This protein binds this small molecule.
Small molecule (SMILES): O=c1[nH]cnc2c1ncn2[C@@H]1O[C@H](COP(=O)(O)O)[C@@H](O)[C@H]1O

Sequence of chain 1.F:
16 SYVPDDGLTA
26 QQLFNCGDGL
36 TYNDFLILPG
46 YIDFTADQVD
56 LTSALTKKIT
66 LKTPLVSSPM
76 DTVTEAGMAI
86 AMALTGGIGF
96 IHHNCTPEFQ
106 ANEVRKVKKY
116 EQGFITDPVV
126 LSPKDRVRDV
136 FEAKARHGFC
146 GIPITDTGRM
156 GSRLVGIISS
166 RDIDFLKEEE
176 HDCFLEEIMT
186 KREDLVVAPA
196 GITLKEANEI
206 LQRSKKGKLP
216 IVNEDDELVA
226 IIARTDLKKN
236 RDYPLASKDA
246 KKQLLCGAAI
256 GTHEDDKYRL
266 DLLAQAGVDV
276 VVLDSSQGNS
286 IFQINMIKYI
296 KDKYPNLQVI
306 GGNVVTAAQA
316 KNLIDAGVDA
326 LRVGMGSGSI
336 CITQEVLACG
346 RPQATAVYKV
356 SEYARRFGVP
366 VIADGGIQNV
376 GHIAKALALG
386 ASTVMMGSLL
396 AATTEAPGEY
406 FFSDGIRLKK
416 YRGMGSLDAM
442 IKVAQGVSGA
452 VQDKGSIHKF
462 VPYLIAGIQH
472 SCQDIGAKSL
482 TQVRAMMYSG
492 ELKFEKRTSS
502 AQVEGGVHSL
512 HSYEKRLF

Binding-site contacts:
Ligand atom O2P contacts residue SER334 of chain 1.F at 2.5 Å (h-bond).
Ligand atom P contacts residue GLY392 of chain 1.F at 3.8 Å.
Ligand atom N7 contacts residue GLY418 of chain 1.F at 3.5 Å.
Ligand atom O2' contacts residue ARG327 of chain 1.F at 3.1 Å (salt-bridge).
Ligand atom O6 contacts residue GLY447 of chain 1.F at 3.5 Å.
Ligand atom O1P contacts residue GLY392 of chain 1.F at 2.9 Å (h-bond).
Ligand atom C2 contacts residue NAD1 of chain 1.NA at 3.4 Å.
Ligand atom P contacts residue SER334 of chain 1.F at 3.2 Å.
Ligand atom O3' contacts residue ARG327 of chain 1.F at 3.6 Å.
Ligand atom O3' contacts residue MET390 of chain 1.F at 3.2 Å.
Ligand atom N7 contacts residue MET419 of chain 1.F at 3.3 Å (h-bond).
Ligand atom O6 contacts residue MET419 of chain 1.F at 3.2 Å (h-bond).
Ligand atom O3P contacts residue TYR416 of chain 1.F at 3.0 Å (h-bond).
Ligand atom O2P contacts residue GLY370 of chain 1.F at 3.4 Å.
Ligand atom O5' contacts residue SER334 of chain 1.F at 3.2 Å (h-bond).
Ligand atom N3 contacts residue NAD1 of chain 1.NA at 3.1 Å (h-bond).
Ligand atom O6 contacts residue GLY418 of chain 1.F at 3.5 Å.
Ligand atom C2 contacts residue CYS336 of chain 1.F at 3.5 Å (hydrophobic).
Ligand atom O3P contacts residue SER393 of chain 1.F at 2.6 Å (h-bond).
Ligand atom O1P contacts residue GLY370 of chain 1.F at 3.4 Å.
Ligand atom C4 contacts residue NAD1 of chain 1.NA at 3.7 Å.
Ligand atom C2' contacts residue MET75 of chain 1.F at 3.7 Å (hydrophobic).
Ligand atom O5' contacts residue GLY333 of chain 1.F at 3.4 Å.
Ligand atom C5' contacts residue GLY392 of chain 1.F at 3.9 Å.
Ligand atom O1P contacts residue SER393 of chain 1.F at 3.8 Å.
Ligand atom C5' contacts residue TYR416 of chain 1.F at 3.7 Å (hydrophobic).
Ligand atom O6 contacts residue GLY420 of chain 1.F at 2.7 Å (h-bond).
Ligand atom O6 contacts residue GLN446 of chain 1.F at 3.2 Å (h-bond).
Ligand atom N1 contacts residue GLN446 of chain 1.F at 2.6 Å (h-bond).
Ligand atom O3' contacts residue ASP369 of chain 1.F at 3.0 Å.
Ligand atom C8 contacts residue MET75 of chain 1.F at 3.9 Å (hydrophobic).
Ligand atom O2P contacts residue GLY371 of chain 1.F at 3.2 Å (h-bond).
Ligand atom O3P contacts residue SER334 of chain 1.F at 3.0 Å (h-bond).
Ligand atom N1 contacts residue NAD1 of chain 1.NA at 3.7 Å.
Ligand atom O2P contacts residue GLY333 of chain 1.F at 3.3 Å.
Ligand atom C6 contacts residue GLN446 of chain 1.F at 3.3 Å.
Ligand atom C6 contacts residue GLY420 of chain 1.F at 3.5 Å.
Ligand atom C2 contacts residue GLN446 of chain 1.F at 3.7 Å.
Ligand atom P contacts residue SER393 of chain 1.F at 3.8 Å.
Ligand atom O3P contacts residue GLY392 of chain 1.F at 3.0 Å.

Sequence of chain 1.G:
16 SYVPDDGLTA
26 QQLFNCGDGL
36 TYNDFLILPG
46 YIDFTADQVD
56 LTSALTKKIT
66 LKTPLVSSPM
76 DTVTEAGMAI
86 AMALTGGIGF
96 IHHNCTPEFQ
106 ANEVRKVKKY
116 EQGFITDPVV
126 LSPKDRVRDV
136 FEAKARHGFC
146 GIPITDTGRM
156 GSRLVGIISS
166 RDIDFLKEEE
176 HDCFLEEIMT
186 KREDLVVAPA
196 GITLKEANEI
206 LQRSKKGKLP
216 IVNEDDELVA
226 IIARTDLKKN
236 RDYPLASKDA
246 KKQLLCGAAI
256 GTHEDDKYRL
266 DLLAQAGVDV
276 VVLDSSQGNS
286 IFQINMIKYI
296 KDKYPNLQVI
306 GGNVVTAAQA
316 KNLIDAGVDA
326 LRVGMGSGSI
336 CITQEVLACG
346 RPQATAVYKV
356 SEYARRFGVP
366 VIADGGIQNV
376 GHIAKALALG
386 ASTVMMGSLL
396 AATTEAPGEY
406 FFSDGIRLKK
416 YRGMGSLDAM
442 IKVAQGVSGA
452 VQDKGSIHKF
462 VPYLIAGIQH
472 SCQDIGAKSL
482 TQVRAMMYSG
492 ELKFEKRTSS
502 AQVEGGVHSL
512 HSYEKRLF